Sequence of chain 1.A:
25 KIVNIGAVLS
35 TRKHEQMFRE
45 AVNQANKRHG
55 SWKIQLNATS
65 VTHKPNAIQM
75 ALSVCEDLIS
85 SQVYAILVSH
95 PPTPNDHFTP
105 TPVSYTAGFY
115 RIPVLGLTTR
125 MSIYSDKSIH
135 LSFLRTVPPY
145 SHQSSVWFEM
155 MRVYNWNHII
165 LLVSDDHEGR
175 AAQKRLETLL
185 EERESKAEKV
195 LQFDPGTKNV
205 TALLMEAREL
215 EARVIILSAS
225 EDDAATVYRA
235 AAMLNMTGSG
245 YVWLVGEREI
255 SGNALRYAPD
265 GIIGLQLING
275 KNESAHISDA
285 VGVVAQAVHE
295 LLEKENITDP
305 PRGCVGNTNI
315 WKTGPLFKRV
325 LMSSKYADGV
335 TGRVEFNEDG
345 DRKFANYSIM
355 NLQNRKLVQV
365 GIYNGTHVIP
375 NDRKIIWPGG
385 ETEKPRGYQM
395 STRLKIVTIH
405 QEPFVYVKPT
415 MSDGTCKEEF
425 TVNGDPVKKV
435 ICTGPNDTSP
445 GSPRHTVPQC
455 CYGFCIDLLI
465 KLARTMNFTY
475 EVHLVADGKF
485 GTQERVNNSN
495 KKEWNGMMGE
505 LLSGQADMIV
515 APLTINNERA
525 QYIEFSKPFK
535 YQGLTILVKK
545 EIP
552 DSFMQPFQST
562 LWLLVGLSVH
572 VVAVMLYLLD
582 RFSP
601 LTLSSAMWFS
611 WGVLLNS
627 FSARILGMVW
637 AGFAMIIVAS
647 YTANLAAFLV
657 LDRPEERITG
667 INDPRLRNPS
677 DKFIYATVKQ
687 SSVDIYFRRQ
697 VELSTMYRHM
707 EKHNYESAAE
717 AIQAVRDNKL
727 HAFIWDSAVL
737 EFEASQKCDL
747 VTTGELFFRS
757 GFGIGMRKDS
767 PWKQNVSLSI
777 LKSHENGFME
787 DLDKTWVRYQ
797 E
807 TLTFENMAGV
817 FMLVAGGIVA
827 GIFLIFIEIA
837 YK

The protein below binds the small molecule below.
Small molecule (SMILES): CC(=O)N[C@@H]1[C@@H](O)[C@H](O)[C@@H](CO)O[C@H]1O

Binding-site contacts:
Ligand atom O5 contacts residue ASN491 of chain 1.A at 2.4 Å (h-bond).
Ligand atom C4 contacts residue ASN491 of chain 1.A at 4.2 Å.
Ligand atom C2 contacts residue ASN491 of chain 1.A at 2.5 Å.
Ligand atom C1 contacts residue ASN491 of chain 1.A at 1.4 Å.
Ligand atom N2 contacts residue ASN491 of chain 1.A at 2.9 Å (h-bond).
Ligand atom C8 contacts residue ASN491 of chain 1.A at 3.5 Å.
Ligand atom C3 contacts residue ASN491 of chain 1.A at 3.8 Å.
Ligand atom C5 contacts residue ASN491 of chain 1.A at 3.7 Å.
Ligand atom C7 contacts residue ASN491 of chain 1.A at 3.7 Å.